Sequence of chain 1.A:
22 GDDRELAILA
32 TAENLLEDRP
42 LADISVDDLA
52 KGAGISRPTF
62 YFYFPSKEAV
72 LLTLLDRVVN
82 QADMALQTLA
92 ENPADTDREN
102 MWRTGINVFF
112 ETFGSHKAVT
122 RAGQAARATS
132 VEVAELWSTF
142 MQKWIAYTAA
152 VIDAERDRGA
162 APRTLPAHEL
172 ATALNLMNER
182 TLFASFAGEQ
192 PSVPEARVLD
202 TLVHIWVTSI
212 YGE

The small molecule below binds the protein below.
Small molecule (SMILES): Cc1nc(-c2ccc(S(=O)(=O)NCCC(C)C)cc2)cs1

Binding-site contacts:
Ligand atom C13 contacts residue TYR148 of chain 1.A at 3.5 Å (hydrophobic).
Ligand atom N1 contacts residue ASN176 of chain 1.A at 3.7 Å.
Ligand atom C4 contacts residue MET142 of chain 1.A at 3.5 Å (hydrophobic).
Ligand atom N2 contacts residue GLY106 of chain 1.A at 3.7 Å.
Ligand atom N1 contacts residue PHE110 of chain 1.A at 3.5 Å.
Ligand atom C11 contacts residue THR149 of chain 1.A at 3.7 Å.
Ligand atom C7 contacts residue TRP207 of chain 1.A at 3.6 Å (hydrophobic).
Ligand atom S2 contacts residue VAL152 of chain 1.A at 3.8 Å.
Ligand atom C8 contacts residue GLY106 of chain 1.A at 3.6 Å.
Ligand atom C7 contacts residue ILE107 of chain 1.A at 3.7 Å (hydrophobic).
Ligand atom C14 contacts residue TRP103 of chain 1.A at 3.6 Å (hydrophobic).
Ligand atom C7 contacts residue PHE110 of chain 1.A at 3.8 Å (hydrophobic).
Ligand atom O1 contacts residue ASN176 of chain 1.A at 3.4 Å.
Ligand atom O2 contacts residue PHE110 of chain 1.A at 3.9 Å.
Ligand atom C6 contacts residue TRP207 of chain 1.A at 3.5 Å (hydrophobic).
Ligand atom C11 contacts residue TRP207 of chain 1.A at 3.8 Å (hydrophobic).
Ligand atom C8 contacts residue ILE107 of chain 1.A at 3.5 Å (hydrophobic).
Ligand atom S2 contacts residue TYR148 of chain 1.A at 3.3 Å.
Ligand atom S1 contacts residue ASN179 of chain 1.A at 3.7 Å.
Ligand atom S1 contacts residue PHE110 of chain 1.A at 3.9 Å.
Ligand atom S1 contacts residue ASN176 of chain 1.A at 3.8 Å.
Ligand atom C3 contacts residue TRP138 of chain 1.A at 3.1 Å (hydrophobic).
Ligand atom C3 contacts residue PHE184 of chain 1.A at 3.5 Å (hydrophobic).
Ligand atom C15 contacts residue MET102 of chain 1.A at 3.4 Å (hydrophobic).
Ligand atom C11 contacts residue ASN176 of chain 1.A at 3.4 Å.
Ligand atom O2 contacts residue ASN179 of chain 1.A at 2.8 Å (h-bond).
Ligand atom S2 contacts residue TRP103 of chain 1.A at 3.8 Å.
Ligand atom C11 contacts residue PHE110 of chain 1.A at 3.9 Å (hydrophobic).
Ligand atom C1 contacts residue LEU183 of chain 1.A at 3.7 Å (hydrophobic).
Ligand atom C2 contacts residue PHE110 of chain 1.A at 3.8 Å (hydrophobic).
Ligand atom N2 contacts residue TRP103 of chain 1.A at 3.7 Å.
Ligand atom C9 contacts residue THR149 of chain 1.A at 3.9 Å.
Ligand atom O1 contacts residue ASN179 of chain 1.A at 3.3 Å (h-bond).
Ligand atom O1 contacts residue TRP207 of chain 1.A at 3.1 Å.
Ligand atom C13 contacts residue THR149 of chain 1.A at 3.8 Å.
Ligand atom C6 contacts residue PHE110 of chain 1.A at 3.7 Å (hydrophobic).
Ligand atom C5 contacts residue TRP145 of chain 1.A at 3.6 Å (hydrophobic).
Ligand atom C10 contacts residue TRP145 of chain 1.A at 3.9 Å (hydrophobic).
Ligand atom C5 contacts residue ASN176 of chain 1.A at 3.2 Å.
Ligand atom C10 contacts residue THR149 of chain 1.A at 3.1 Å.